Sequence of chain 44.E:
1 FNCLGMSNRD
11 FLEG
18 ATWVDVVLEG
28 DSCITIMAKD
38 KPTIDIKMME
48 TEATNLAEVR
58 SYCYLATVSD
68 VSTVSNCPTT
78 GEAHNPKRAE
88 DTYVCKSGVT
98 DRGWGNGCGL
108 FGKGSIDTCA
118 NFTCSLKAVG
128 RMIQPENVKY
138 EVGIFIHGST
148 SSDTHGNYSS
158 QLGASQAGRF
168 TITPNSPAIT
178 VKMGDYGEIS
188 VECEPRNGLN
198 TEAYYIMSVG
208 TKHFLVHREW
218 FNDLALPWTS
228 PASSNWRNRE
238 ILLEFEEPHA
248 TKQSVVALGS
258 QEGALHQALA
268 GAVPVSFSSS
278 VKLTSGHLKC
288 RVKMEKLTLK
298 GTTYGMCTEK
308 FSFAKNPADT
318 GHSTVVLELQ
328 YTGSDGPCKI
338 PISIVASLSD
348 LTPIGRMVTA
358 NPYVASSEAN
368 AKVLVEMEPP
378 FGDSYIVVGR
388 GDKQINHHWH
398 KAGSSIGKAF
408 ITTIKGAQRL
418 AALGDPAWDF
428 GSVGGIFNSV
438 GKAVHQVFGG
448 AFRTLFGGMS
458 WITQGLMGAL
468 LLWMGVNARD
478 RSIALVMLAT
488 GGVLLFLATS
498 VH

Binding-site contacts:
Ligand atom O6 contacts residue ASN118 of chain 44.E at 4.1 Å.
Ligand atom C8 contacts residue TYR90 of chain 44.E at 3.6 Å (hydrophobic).
Ligand atom C6 contacts residue THR120 of chain 44.E at 4.0 Å.
Ligand atom C4 contacts residue ASN118 of chain 44.E at 4.2 Å.
Ligand atom C1 contacts residue ASN118 of chain 44.E at 1.4 Å.
Ligand atom C7 contacts residue ASN118 of chain 44.E at 3.3 Å.
Ligand atom O7 contacts residue ASN118 of chain 44.E at 3.4 Å (h-bond).
Ligand atom O5 contacts residue ASN118 of chain 44.E at 2.4 Å (h-bond).
Ligand atom O7 contacts residue ASP67 of chain 44.E at 4.3 Å.
Ligand atom C3 contacts residue ASN118 of chain 44.E at 3.8 Å.
Ligand atom C7 contacts residue ASP67 of chain 44.E at 4.3 Å.
Ligand atom C1 contacts residue SER66 of chain 44.E at 4.4 Å.
Ligand atom C8 contacts residue ASP67 of chain 44.E at 4.0 Å.
Ligand atom O5 contacts residue THR120 of chain 44.E at 3.7 Å.
Ligand atom O7 contacts residue SER66 of chain 44.E at 3.6 Å.
Ligand atom C5 contacts residue ASN118 of chain 44.E at 3.6 Å.
Ligand atom N2 contacts residue ASN118 of chain 44.E at 2.9 Å (h-bond).
Ligand atom O5 contacts residue SER66 of chain 44.E at 4.3 Å.
Ligand atom O6 contacts residue THR89 of chain 44.E at 3.8 Å.
Ligand atom C2 contacts residue ASN118 of chain 44.E at 2.5 Å.
Ligand atom O6 contacts residue PHE119 of chain 44.E at 3.2 Å (h-bond).
Ligand atom C7 contacts residue TYR90 of chain 44.E at 4.2 Å (hydrophobic).
Ligand atom C5 contacts residue THR120 of chain 44.E at 4.5 Å.
Ligand atom O6 contacts residue THR120 of chain 44.E at 3.5 Å (h-bond).
Ligand atom C8 contacts residue ASN118 of chain 44.E at 4.3 Å.
Ligand atom N2 contacts residue TYR90 of chain 44.E at 4.2 Å.

The protein below binds the small molecule below.
Small molecule (SMILES): CC(=O)N[C@@H]1[C@@H](O)[C@H](O)[C@@H](CO)O[C@H]1O